Sequence of chain 4.B:
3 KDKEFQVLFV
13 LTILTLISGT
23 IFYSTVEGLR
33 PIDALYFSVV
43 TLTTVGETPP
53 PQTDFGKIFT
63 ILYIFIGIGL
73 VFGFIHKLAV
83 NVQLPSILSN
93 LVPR

Binding-site contacts:
Ligand atom O contacts residue HIS78 of chain 1.B at 4.0 Å.
Ligand atom CA contacts residue HIS78 of chain 1.B at 3.6 Å.
Ligand atom OXT contacts residue PHE74 of chain 4.B at 3.6 Å.
Ligand atom O contacts residue GLY71 of chain 4.B at 4.5 Å.
Ligand atom N contacts residue PHE74 of chain 1.B at 4.2 Å.
Ligand atom C contacts residue GLY71 of chain 4.B at 4.4 Å.
Ligand atom C contacts residue HIS78 of chain 1.B at 4.3 Å.
Ligand atom OXT contacts residue GLY75 of chain 4.B at 4.2 Å.
Ligand atom N contacts residue HIS78 of chain 1.B at 4.4 Å.
Ligand atom OXT contacts residue GLY71 of chain 4.B at 3.9 Å.

The small molecule below binds the protein below.
Small molecule (SMILES): NCC(=O)O

Sequence of chain 1.B:
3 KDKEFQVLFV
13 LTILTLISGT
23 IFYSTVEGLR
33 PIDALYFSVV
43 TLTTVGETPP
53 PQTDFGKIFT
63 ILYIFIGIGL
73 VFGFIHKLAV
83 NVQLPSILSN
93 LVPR